Sequence of chain 1.B:
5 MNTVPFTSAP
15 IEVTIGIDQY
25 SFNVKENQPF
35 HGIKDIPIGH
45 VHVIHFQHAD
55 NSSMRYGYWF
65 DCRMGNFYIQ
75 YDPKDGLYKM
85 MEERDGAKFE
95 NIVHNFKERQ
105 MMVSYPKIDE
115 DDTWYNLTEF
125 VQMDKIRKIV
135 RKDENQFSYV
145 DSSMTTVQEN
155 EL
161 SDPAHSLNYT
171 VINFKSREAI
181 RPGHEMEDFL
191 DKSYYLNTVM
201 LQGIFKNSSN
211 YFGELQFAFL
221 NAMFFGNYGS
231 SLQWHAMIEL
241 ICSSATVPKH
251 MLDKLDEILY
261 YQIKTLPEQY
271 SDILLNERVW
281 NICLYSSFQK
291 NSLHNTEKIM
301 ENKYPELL

Binding-site contacts:
Ligand atom C3 contacts residue ASN210 of chain 1.B at 4.1 Å.
Ligand atom C3 contacts residue GLN126 of chain 1.B at 3.9 Å.
Ligand atom C4 contacts residue LYS129 of chain 1.B at 4.0 Å.
Ligand atom C2 contacts residue LYS129 of chain 1.B at 3.5 Å.
Ligand atom C2 contacts residue GLU214 of chain 1.B at 3.5 Å.
Ligand atom N1 contacts residue PHE124 of chain 1.B at 3.3 Å (h-bond).
Ligand atom C2 contacts residue GLY213 of chain 1.B at 3.9 Å.
Ligand atom C2 contacts residue ASN210 of chain 1.B at 4.0 Å.
Ligand atom C4 contacts residue GLN126 of chain 1.B at 3.6 Å.
Ligand atom C contacts residue PHE217 of chain 1.B at 3.9 Å (hydrophobic).
Ligand atom C contacts residue ILE130 of chain 1.B at 3.9 Å (hydrophobic).
Ligand atom C contacts residue GLU214 of chain 1.B at 4.1 Å.
Ligand atom C4 contacts residue ILE130 of chain 1.B at 3.8 Å (hydrophobic).
Ligand atom C1 contacts residue ILE133 of chain 1.B at 3.4 Å (hydrophobic).
Ligand atom C contacts residue LYS129 of chain 1.B at 4.1 Å.
Ligand atom O contacts residue LYS129 of chain 1.B at 3.4 Å.
Ligand atom C5 contacts residue LYS129 of chain 1.B at 4.1 Å.
Ligand atom N1 contacts residue LYS129 of chain 1.B at 3.7 Å.
Ligand atom C3 contacts residue LYS129 of chain 1.B at 3.4 Å.
Ligand atom C4 contacts residue VAL125 of chain 1.B at 4.1 Å (hydrophobic).
Ligand atom C5 contacts residue ASN210 of chain 1.B at 3.4 Å.
Ligand atom N contacts residue GLY213 of chain 1.B at 3.6 Å.
Ligand atom C1 contacts residue LYS129 of chain 1.B at 3.9 Å.
Ligand atom O contacts residue ASN210 of chain 1.B at 3.3 Å (h-bond).
Ligand atom C1 contacts residue GLU214 of chain 1.B at 3.7 Å.
Ligand atom C5 contacts residue GLU214 of chain 1.B at 3.8 Å.
Ligand atom N1 contacts residue GLN126 of chain 1.B at 3.9 Å.
Ligand atom N contacts residue LYS129 of chain 1.B at 3.7 Å.
Ligand atom N contacts residue PHE124 of chain 1.B at 3.9 Å.
Ligand atom N1 contacts residue GLY213 of chain 1.B at 3.6 Å.
Ligand atom C contacts residue ILE133 of chain 1.B at 3.8 Å (hydrophobic).
Ligand atom C3 contacts residue GLU214 of chain 1.B at 3.7 Å.
Ligand atom N contacts residue GLN126 of chain 1.B at 2.9 Å (h-bond).
Ligand atom N contacts residue VAL125 of chain 1.B at 3.6 Å.
Ligand atom N contacts residue GLU214 of chain 1.B at 4.1 Å.
Ligand atom C3 contacts residue GLY213 of chain 1.B at 3.6 Å.
Ligand atom C4 contacts residue PHE217 of chain 1.B at 4.0 Å (hydrophobic).
Ligand atom N1 contacts residue ASN210 of chain 1.B at 3.1 Å (h-bond).
Ligand atom C3 contacts residue PHE124 of chain 1.B at 4.0 Å (hydrophobic).
Ligand atom C4 contacts residue GLY213 of chain 1.B at 3.8 Å.

The small molecule below binds the protein below.
Small molecule (SMILES): Nc1ncccc1CO